Sequence of chain 1.F:
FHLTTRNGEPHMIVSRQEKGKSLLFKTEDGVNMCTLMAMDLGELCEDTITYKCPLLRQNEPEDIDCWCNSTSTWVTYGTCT

The protein below binds the small molecule below.
Small molecule (SMILES): CC(=O)N[C@@H]1[C@@H](O)[C@H](O)[C@@H](CO)O[C@H]1O

Binding-site contacts:
Ligand atom O7 contacts residue ASN75 of chain 1.E at 3.2 Å (h-bond).
Ligand atom C6 contacts residue CYS45 of chain 1.F at 4.4 Å (hydrophobic).
Ligand atom C3 contacts residue ASN75 of chain 1.E at 3.5 Å.
Ligand atom O6 contacts residue NAG1 of chain 1.Z at 4.1 Å.
Ligand atom O5 contacts residue THR48 of chain 1.F at 4.0 Å.
Ligand atom O6 contacts residue GLU46 of chain 1.F at 3.8 Å.
Ligand atom O4 contacts residue NAG1 of chain 1.Z at 1.6 Å.
Ligand atom C6 contacts residue THR48 of chain 1.F at 4.4 Å.
Ligand atom C2 contacts residue NAG1 of chain 1.Z at 4.1 Å.
Ligand atom O7 contacts residue MET126 of chain 1.E at 3.1 Å.
Ligand atom N2 contacts residue ASN75 of chain 1.E at 3.0 Å (h-bond).
Ligand atom O5 contacts residue ASN75 of chain 1.E at 2.1 Å (h-bond).
Ligand atom C4 contacts residue ASN75 of chain 1.E at 4.0 Å.
Ligand atom O6 contacts residue ASN75 of chain 1.E at 3.8 Å.
Ligand atom C8 contacts residue ASN75 of chain 1.E at 3.0 Å.
Ligand atom C6 contacts residue ASN75 of chain 1.E at 3.8 Å.
Ligand atom C8 contacts residue PHE98 of chain 1.E at 3.6 Å (hydrophobic).
Ligand atom C8 contacts residue MET126 of chain 1.E at 3.7 Å (hydrophobic).
Ligand atom C7 contacts residue MET126 of chain 1.E at 3.8 Å (hydrophobic).
Ligand atom C7 contacts residue ASN75 of chain 1.E at 2.8 Å.
Ligand atom C6 contacts residue NAG1 of chain 1.Z at 3.4 Å.
Ligand atom C3 contacts residue NAG1 of chain 1.Z at 3.3 Å.
Ligand atom O6 contacts residue THR48 of chain 1.F at 4.0 Å.
Ligand atom C2 contacts residue ASN75 of chain 1.E at 2.6 Å.
Ligand atom O3 contacts residue NAG1 of chain 1.Z at 2.4 Å (h-bond).
Ligand atom O6 contacts residue CYS45 of chain 1.F at 3.4 Å (h-bond).
Ligand atom C5 contacts residue ASN75 of chain 1.E at 3.2 Å.
Ligand atom C1 contacts residue ASN75 of chain 1.E at 1.3 Å.
Ligand atom C5 contacts residue NAG1 of chain 1.Z at 3.7 Å.
Ligand atom C4 contacts residue NAG1 of chain 1.Z at 2.9 Å.

Sequence of chain 1.E:
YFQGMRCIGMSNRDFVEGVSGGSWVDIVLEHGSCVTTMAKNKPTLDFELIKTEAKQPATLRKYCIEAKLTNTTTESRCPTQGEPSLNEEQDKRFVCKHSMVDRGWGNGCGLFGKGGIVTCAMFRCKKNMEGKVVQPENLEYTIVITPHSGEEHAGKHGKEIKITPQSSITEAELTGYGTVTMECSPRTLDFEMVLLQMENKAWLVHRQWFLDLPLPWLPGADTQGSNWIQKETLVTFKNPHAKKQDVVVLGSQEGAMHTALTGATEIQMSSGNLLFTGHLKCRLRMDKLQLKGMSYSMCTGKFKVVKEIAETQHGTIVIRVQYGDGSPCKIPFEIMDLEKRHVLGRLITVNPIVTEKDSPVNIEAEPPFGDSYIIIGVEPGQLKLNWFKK